Sequence of chain 1.A:
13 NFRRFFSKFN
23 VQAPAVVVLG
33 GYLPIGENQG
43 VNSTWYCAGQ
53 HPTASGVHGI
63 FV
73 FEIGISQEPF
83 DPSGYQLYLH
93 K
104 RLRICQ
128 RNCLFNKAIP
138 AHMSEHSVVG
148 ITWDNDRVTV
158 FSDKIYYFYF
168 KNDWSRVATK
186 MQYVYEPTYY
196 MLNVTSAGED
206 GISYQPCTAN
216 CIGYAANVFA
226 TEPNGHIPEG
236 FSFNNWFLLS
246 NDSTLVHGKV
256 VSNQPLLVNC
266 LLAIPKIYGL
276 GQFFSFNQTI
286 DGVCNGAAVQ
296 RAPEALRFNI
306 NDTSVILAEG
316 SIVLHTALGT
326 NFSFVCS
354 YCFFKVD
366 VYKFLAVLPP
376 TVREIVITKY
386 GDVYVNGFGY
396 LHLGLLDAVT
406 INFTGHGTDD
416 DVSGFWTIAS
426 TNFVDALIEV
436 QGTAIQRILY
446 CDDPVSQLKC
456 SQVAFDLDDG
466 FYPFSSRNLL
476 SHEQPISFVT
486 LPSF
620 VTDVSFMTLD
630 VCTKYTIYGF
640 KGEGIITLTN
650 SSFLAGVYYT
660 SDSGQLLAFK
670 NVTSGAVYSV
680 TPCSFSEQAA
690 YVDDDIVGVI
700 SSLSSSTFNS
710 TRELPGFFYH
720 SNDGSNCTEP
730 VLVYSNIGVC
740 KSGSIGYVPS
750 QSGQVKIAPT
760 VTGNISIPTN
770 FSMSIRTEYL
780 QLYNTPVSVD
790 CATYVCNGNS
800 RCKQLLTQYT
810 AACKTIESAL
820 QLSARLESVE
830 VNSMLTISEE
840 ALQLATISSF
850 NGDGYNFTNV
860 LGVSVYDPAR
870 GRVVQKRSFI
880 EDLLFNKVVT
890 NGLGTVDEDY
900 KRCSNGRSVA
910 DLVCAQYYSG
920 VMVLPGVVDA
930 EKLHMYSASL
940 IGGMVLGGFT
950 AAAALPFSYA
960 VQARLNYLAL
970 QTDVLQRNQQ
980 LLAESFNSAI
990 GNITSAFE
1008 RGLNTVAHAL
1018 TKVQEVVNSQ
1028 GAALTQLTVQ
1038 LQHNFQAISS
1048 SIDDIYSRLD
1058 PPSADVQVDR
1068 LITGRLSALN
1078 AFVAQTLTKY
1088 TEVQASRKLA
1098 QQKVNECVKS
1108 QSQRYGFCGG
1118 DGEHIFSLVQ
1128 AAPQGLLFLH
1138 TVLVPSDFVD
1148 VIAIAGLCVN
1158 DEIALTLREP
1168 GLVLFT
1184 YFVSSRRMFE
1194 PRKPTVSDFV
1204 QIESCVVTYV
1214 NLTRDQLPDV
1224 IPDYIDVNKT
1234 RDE

This small molecule binds to this protein.
Small molecule (SMILES): CC(=O)N[C@H]1[C@H](O[C@H]2[C@H](O)[C@@H](NC(C)=O)CO[C@@H]2CO)O[C@H](CO)[C@@H](O)[C@@H]1O

Binding-site contacts:
Ligand atom C4 contacts residue ASN708 of chain 1.A at 4.0 Å.
Ligand atom C8 contacts residue ASN721 of chain 1.A at 3.4 Å.
Ligand atom C8 contacts residue ASN708 of chain 1.A at 3.4 Å.
Ligand atom O5 contacts residue ASN708 of chain 1.A at 2.5 Å (h-bond).
Ligand atom N2 contacts residue ASN721 of chain 1.A at 4.4 Å.
Ligand atom C2 contacts residue ASN708 of chain 1.A at 2.5 Å.
Ligand atom C7 contacts residue ASN721 of chain 1.A at 4.1 Å.
Ligand atom C1 contacts residue ASN708 of chain 1.A at 1.4 Å.
Ligand atom N2 contacts residue ASN708 of chain 1.A at 2.8 Å (h-bond).
Ligand atom C3 contacts residue ASN708 of chain 1.A at 3.8 Å.
Ligand atom C8 contacts residue ASP722 of chain 1.A at 3.7 Å.
Ligand atom O7 contacts residue ASN708 of chain 1.A at 4.2 Å.
Ligand atom O5 contacts residue ASN721 of chain 1.A at 4.4 Å.
Ligand atom C5 contacts residue ASN708 of chain 1.A at 3.7 Å.
Ligand atom O4 contacts residue ASN708 of chain 1.A at 4.1 Å.
Ligand atom C7 contacts residue ASN708 of chain 1.A at 3.3 Å.